Binding-site contacts:
Ligand atom C5 contacts residue B121 of chain 1.L at 3.5 Å.
Ligand atom C2 contacts residue SER247 of chain 1.A at 3.6 Å.
Ligand atom N1 contacts residue ILE248 of chain 1.A at 3.8 Å.
Ligand atom C3' contacts residue B121 of chain 1.L at 3.5 Å.
Ligand atom N3 contacts residue SER247 of chain 1.A at 2.9 Å (h-bond).
Ligand atom O4' contacts residue GLU287 of chain 1.A at 2.6 Å (salt-bridge).
Ligand atom C5' contacts residue PHE329 of chain 1.A at 3.2 Å (hydrophobic).
Ligand atom C5' contacts residue LEU402 of chain 1.A at 3.8 Å (hydrophobic).
Ligand atom N7 contacts residue PHE329 of chain 1.A at 3.6 Å.
Ligand atom N9 contacts residue SER247 of chain 1.A at 3.8 Å.
Ligand atom N3 contacts residue GLU287 of chain 1.A at 3.4 Å (salt-bridge).
Ligand atom C2 contacts residue GLU287 of chain 1.A at 3.1 Å.
Ligand atom C8 contacts residue PHE329 of chain 1.A at 3.4 Å (hydrophobic).
Ligand atom C4' contacts residue ASN193 of chain 1.A at 3.4 Å.
Ligand atom N1 contacts residue GLY289 of chain 1.A at 3.8 Å.
Ligand atom C4 contacts residue B121 of chain 1.L at 3.8 Å.
Ligand atom C1' contacts residue SER247 of chain 1.A at 3.2 Å.
Ligand atom N1 contacts residue THR288 of chain 1.A at 3.4 Å.
Ligand atom C5' contacts residue ASN193 of chain 1.A at 3.7 Å.
Ligand atom N7 contacts residue VAL326 of chain 1.A at 3.4 Å.
Ligand atom C2' contacts residue SER247 of chain 1.A at 3.3 Å.
Ligand atom N7 contacts residue B121 of chain 1.L at 3.2 Å.
Ligand atom C8 contacts residue VAL326 of chain 1.A at 3.3 Å (hydrophobic).
Ligand atom C2 contacts residue ILE248 of chain 1.A at 3.6 Å (hydrophobic).
Ligand atom O3' contacts residue ASN193 of chain 1.A at 3.5 Å (h-bond).
Ligand atom N6 contacts residue THR288 of chain 1.A at 3.5 Å (h-bond).
Ligand atom C6 contacts residue THR288 of chain 1.A at 3.2 Å.
Ligand atom O3' contacts residue B121 of chain 1.L at 2.8 Å (h-bond).
Ligand atom N9 contacts residue VAL326 of chain 1.A at 3.6 Å.
Ligand atom N6 contacts residue GLY289 of chain 1.A at 3.0 Å (h-bond).
Ligand atom C5 contacts residue THR288 of chain 1.A at 3.4 Å.
Ligand atom C4 contacts residue SER247 of chain 1.A at 3.6 Å.
Ligand atom C1' contacts residue GLU287 of chain 1.A at 3.3 Å.
Ligand atom C8 contacts residue B121 of chain 1.L at 3.3 Å.
Ligand atom C6 contacts residue GLY289 of chain 1.A at 3.6 Å.
Ligand atom N6 contacts residue SER292 of chain 1.A at 3.6 Å.
Ligand atom O2' contacts residue SER247 of chain 1.A at 2.4 Å (h-bond).
Ligand atom N9 contacts residue B121 of chain 1.L at 3.7 Å.
Ligand atom O2' contacts residue B121 of chain 1.L at 3.0 Å.
Ligand atom C4' contacts residue GLU287 of chain 1.A at 3.5 Å.

This protein binds this small molecule.
Small molecule (SMILES): C[C@H]1O[C@@H](n2cnc3c(N)ncnc32)[C@H](O)[C@@H]1O

Sequence of chain 1.A:
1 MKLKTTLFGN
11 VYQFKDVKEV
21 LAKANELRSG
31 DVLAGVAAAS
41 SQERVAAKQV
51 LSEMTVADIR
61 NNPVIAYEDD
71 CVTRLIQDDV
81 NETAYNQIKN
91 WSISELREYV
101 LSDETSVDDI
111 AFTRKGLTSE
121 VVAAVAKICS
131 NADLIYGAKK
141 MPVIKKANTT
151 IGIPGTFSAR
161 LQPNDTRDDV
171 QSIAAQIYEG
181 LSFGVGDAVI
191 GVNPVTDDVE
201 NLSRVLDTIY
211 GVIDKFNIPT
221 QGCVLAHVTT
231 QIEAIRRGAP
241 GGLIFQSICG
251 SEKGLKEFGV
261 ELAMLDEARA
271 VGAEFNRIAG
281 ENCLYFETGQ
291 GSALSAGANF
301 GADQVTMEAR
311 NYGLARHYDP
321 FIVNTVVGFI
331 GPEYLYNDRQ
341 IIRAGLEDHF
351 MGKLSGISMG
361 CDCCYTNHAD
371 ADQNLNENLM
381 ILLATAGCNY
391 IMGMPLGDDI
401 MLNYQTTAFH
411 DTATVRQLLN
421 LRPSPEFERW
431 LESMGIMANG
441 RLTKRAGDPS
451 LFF